A protein and the small-molecule ligand that binds it are described below.
Small molecule (SMILES): CC(=O)N[C@@H]1[C@@H](O)[C@H](O)[C@@H](CO)O[C@H]1O

Sequence of chain 1.B:
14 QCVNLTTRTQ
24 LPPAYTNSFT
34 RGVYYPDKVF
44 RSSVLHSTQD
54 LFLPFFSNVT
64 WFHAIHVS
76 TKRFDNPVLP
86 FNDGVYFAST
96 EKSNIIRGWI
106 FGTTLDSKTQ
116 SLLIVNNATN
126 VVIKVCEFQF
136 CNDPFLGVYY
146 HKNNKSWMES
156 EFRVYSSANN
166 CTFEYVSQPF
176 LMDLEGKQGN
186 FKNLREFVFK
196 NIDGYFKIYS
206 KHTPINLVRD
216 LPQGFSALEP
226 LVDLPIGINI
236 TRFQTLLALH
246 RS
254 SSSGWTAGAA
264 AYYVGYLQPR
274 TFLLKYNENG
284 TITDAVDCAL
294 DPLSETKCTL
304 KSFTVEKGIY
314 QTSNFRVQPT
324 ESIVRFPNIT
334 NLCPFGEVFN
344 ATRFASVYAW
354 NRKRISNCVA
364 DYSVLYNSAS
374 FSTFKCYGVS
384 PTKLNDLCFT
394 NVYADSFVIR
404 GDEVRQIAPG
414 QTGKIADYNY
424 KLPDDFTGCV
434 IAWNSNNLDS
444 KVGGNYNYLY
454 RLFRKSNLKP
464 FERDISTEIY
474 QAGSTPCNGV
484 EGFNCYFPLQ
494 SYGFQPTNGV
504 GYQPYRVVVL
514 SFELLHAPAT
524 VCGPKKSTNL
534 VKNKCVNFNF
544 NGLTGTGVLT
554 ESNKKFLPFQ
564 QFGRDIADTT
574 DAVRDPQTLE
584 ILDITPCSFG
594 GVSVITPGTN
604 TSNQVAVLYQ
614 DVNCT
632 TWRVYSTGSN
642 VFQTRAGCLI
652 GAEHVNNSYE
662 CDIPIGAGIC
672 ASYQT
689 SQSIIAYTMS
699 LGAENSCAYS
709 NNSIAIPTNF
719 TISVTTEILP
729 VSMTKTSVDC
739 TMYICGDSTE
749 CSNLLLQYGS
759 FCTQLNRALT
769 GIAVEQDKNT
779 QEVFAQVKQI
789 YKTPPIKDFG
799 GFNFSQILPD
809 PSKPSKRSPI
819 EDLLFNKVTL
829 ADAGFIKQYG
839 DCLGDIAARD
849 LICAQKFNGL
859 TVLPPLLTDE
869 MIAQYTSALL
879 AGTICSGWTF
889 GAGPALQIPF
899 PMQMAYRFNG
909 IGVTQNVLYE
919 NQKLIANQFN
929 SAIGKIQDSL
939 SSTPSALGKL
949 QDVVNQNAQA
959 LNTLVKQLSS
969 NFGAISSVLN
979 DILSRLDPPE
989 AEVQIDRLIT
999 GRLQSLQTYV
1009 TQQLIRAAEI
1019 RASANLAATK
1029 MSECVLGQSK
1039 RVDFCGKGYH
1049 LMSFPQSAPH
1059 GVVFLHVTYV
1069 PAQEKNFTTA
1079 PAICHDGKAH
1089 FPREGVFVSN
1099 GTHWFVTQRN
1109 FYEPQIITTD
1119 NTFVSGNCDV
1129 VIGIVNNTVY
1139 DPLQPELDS

Binding-site contacts:
Ligand atom C8 contacts residue GLU281 of chain 1.B at 3.2 Å.
Ligand atom C3 contacts residue ASN282 of chain 1.B at 3.9 Å.
Ligand atom C2 contacts residue ASN282 of chain 1.B at 2.5 Å.
Ligand atom C7 contacts residue GLU281 of chain 1.B at 4.5 Å.
Ligand atom C8 contacts residue ASN280 of chain 1.B at 3.4 Å.
Ligand atom N2 contacts residue ASN282 of chain 1.B at 2.9 Å (h-bond).
Ligand atom O5 contacts residue ASN282 of chain 1.B at 2.5 Å (h-bond).
Ligand atom C4 contacts residue ASN282 of chain 1.B at 4.4 Å.
Ligand atom C1 contacts residue ASN282 of chain 1.B at 1.5 Å.
Ligand atom O7 contacts residue ASN282 of chain 1.B at 3.6 Å (h-bond).
Ligand atom C7 contacts residue ASN280 of chain 1.B at 3.9 Å.
Ligand atom O7 contacts residue ASN280 of chain 1.B at 3.6 Å.
Ligand atom C7 contacts residue ASN282 of chain 1.B at 3.4 Å.
Ligand atom C5 contacts residue ASN282 of chain 1.B at 3.8 Å.